This protein binds this small molecule.
Small molecule (SMILES): CSCCC(O)C(=O)O

Sequence of chain 1.A:
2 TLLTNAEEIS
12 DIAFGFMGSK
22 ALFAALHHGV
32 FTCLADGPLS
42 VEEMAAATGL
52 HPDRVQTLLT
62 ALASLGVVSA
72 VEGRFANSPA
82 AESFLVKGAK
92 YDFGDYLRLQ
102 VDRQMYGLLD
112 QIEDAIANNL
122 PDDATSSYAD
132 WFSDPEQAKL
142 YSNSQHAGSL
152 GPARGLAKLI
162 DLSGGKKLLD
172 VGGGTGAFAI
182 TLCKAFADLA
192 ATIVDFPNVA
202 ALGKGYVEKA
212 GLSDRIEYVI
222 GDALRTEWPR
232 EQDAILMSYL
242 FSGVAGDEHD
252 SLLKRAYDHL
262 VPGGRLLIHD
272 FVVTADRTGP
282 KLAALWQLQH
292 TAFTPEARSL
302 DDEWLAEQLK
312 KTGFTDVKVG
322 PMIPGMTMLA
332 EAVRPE

Binding-site contacts:
Ligand atom S contacts residue TRP287 of chain 1.A at 3.7 Å.
Ligand atom O contacts residue GLY149 of chain 1.A at 3.2 Å.
Ligand atom C02 contacts residue TYR97 of chain 1.A at 3.7 Å (hydrophobic).
Ligand atom O contacts residue GLN146 of chain 1.A at 4.0 Å.
Ligand atom C02 contacts residue TYR240 of chain 1.A at 4.0 Å (hydrophobic).
Ligand atom C01 contacts residue GLN101 of chain 1.A at 4.0 Å.
Ligand atom O02 contacts residue TYR97 of chain 1.A at 4.1 Å.
Ligand atom C01 contacts residue TYR129 of chain 1.A at 4.2 Å (hydrophobic).
Ligand atom C03 contacts residue TYR97 of chain 1.A at 3.7 Å (hydrophobic).
Ligand atom C04 contacts residue TYR97 of chain 1.A at 3.3 Å (hydrophobic).
Ligand atom O contacts residue TYR97 of chain 1.A at 4.3 Å.
Ligand atom O01 contacts residue MET327 of chain 1.A at 4.4 Å.
Ligand atom C02 contacts residue TRP287 of chain 1.A at 4.3 Å (hydrophobic).
Ligand atom C01 contacts residue TRP287 of chain 1.A at 3.6 Å (hydrophobic).
Ligand atom C02 contacts residue PHE272 of chain 1.A at 4.0 Å (hydrophobic).
Ligand atom C01 contacts residue TYR142 of chain 1.A at 3.0 Å (hydrophobic).
Ligand atom S contacts residue HIS291 of chain 1.A at 4.5 Å.
Ligand atom O01 contacts residue TYR97 of chain 1.A at 4.3 Å.
Ligand atom S contacts residue TYR97 of chain 1.A at 3.8 Å.
Ligand atom C contacts residue TYR240 of chain 1.A at 4.3 Å (hydrophobic).
Ligand atom C contacts residue GLY149 of chain 1.A at 3.9 Å.
Ligand atom O01 contacts residue TYR240 of chain 1.A at 2.8 Å (h-bond).
Ligand atom S contacts residue GLN146 of chain 1.A at 3.1 Å (h-bond).
Ligand atom C03 contacts residue GLN146 of chain 1.A at 3.3 Å.
Ligand atom C04 contacts residue TYR240 of chain 1.A at 3.8 Å (hydrophobic).
Ligand atom C01 contacts residue HIS291 of chain 1.A at 2.8 Å.
Ligand atom S contacts residue TYR142 of chain 1.A at 3.8 Å.
Ligand atom S contacts residue GLN101 of chain 1.A at 3.1 Å (h-bond).
Ligand atom C01 contacts residue MET106 of chain 1.A at 4.5 Å (hydrophobic).
Ligand atom C01 contacts residue GLN146 of chain 1.A at 4.1 Å.
Ligand atom O01 contacts residue ILE324 of chain 1.A at 4.1 Å.
Ligand atom O contacts residue SER150 of chain 1.A at 3.7 Å.
Ligand atom C contacts residue TYR97 of chain 1.A at 3.9 Å (hydrophobic).
Ligand atom O02 contacts residue GLY149 of chain 1.A at 3.7 Å.
Ligand atom C03 contacts residue TYR240 of chain 1.A at 3.9 Å (hydrophobic).
Ligand atom C02 contacts residue GLN146 of chain 1.A at 3.8 Å.